Binding-site contacts:
Ligand atom C1 contacts residue ASN58 of chain 1.A at 1.4 Å.
Ligand atom C8 contacts residue ASN58 of chain 1.A at 3.7 Å.
Ligand atom O5 contacts residue ASN58 of chain 1.A at 2.4 Å (h-bond).
Ligand atom O7 contacts residue ASN58 of chain 1.A at 3.7 Å.
Ligand atom C7 contacts residue ASN58 of chain 1.A at 3.5 Å.
Ligand atom O7 contacts residue ASN101 of chain 1.A at 3.6 Å (h-bond).
Ligand atom C8 contacts residue GLU59 of chain 1.A at 3.9 Å.
Ligand atom N2 contacts residue ASN58 of chain 1.A at 2.9 Å (h-bond).
Ligand atom C3 contacts residue ASN58 of chain 1.A at 3.8 Å.
Ligand atom C2 contacts residue ASN58 of chain 1.A at 2.4 Å.
Ligand atom C8 contacts residue GLN62 of chain 1.A at 3.8 Å.
Ligand atom C5 contacts residue ASN58 of chain 1.A at 3.6 Å.
Ligand atom C4 contacts residue ASN58 of chain 1.A at 4.3 Å.

Sequence of chain 1.A:
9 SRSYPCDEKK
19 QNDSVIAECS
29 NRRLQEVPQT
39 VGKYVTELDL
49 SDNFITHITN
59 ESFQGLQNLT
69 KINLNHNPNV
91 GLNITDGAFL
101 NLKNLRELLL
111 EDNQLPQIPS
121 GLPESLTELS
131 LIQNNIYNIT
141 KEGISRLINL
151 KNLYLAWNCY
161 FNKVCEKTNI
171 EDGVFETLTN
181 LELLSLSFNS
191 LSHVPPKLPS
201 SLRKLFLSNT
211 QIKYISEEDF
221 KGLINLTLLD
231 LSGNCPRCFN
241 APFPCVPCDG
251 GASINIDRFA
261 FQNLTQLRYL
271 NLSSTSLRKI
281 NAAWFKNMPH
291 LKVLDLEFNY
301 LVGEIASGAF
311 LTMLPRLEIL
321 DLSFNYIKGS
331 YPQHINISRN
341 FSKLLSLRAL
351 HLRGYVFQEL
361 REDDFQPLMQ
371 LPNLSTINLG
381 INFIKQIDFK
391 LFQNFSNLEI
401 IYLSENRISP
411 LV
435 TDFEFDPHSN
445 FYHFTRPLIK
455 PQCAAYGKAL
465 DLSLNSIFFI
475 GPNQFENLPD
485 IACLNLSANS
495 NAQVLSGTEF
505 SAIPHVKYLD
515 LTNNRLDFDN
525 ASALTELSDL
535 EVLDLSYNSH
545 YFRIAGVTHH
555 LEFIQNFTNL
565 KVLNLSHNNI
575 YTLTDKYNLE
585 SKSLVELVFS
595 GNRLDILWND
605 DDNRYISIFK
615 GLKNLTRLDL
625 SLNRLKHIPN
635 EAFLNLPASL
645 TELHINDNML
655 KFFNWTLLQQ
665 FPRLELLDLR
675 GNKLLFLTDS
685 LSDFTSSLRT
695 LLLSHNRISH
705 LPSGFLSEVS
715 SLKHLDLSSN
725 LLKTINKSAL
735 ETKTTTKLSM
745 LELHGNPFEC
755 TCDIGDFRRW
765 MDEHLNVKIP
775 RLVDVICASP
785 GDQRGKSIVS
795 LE

A protein and the small-molecule ligand that binds it are described below.
Small molecule (SMILES): CC(=O)N[C@@H]1[C@@H](O)[C@H](O)[C@@H](CO)O[C@H]1O